Binding-site contacts:
Ligand atom C6 contacts residue ILE155 of chain 1.A at 3.8 Å (hydrophobic).
Ligand atom C5 contacts residue ASN188 of chain 1.A at 3.6 Å.
Ligand atom O3 contacts residue GLY153 of chain 1.A at 4.1 Å.
Ligand atom C1 contacts residue VAL154 of chain 1.A at 4.3 Å (hydrophobic).
Ligand atom O5 contacts residue ASN188 of chain 1.A at 2.3 Å (h-bond).
Ligand atom C1 contacts residue GLY153 of chain 1.A at 4.1 Å.
Ligand atom C8 contacts residue VAL154 of chain 1.A at 3.6 Å (hydrophobic).
Ligand atom C2 contacts residue GLY153 of chain 1.A at 3.6 Å.
Ligand atom O5 contacts residue ILE155 of chain 1.A at 4.3 Å.
Ligand atom C7 contacts residue GLY153 of chain 1.A at 3.7 Å.
Ligand atom C5 contacts residue ILE155 of chain 1.A at 4.1 Å (hydrophobic).
Ligand atom O7 contacts residue ASN188 of chain 1.A at 3.4 Å (h-bond).
Ligand atom N2 contacts residue GLY153 of chain 1.A at 2.8 Å (h-bond).
Ligand atom N2 contacts residue VAL154 of chain 1.A at 3.9 Å.
Ligand atom N2 contacts residue ASN188 of chain 1.A at 3.1 Å (h-bond).
Ligand atom C2 contacts residue ASN188 of chain 1.A at 2.6 Å.
Ligand atom C8 contacts residue GLY153 of chain 1.A at 3.8 Å.
Ligand atom C1 contacts residue ASN188 of chain 1.A at 1.4 Å.
Ligand atom C3 contacts residue GLY153 of chain 1.A at 3.6 Å.
Ligand atom C4 contacts residue ASN188 of chain 1.A at 4.3 Å.
Ligand atom C7 contacts residue VAL154 of chain 1.A at 4.0 Å (hydrophobic).
Ligand atom C7 contacts residue ASN188 of chain 1.A at 3.5 Å.
Ligand atom C3 contacts residue ASN188 of chain 1.A at 3.9 Å.
Ligand atom C8 contacts residue LEU186 of chain 1.A at 4.2 Å (hydrophobic).

The small molecule below binds the protein below.
Small molecule (SMILES): CC(=O)N[C@@H]1[C@@H](O)[C@H](O)[C@@H](CO)O[C@H]1O

Sequence of chain 1.A:
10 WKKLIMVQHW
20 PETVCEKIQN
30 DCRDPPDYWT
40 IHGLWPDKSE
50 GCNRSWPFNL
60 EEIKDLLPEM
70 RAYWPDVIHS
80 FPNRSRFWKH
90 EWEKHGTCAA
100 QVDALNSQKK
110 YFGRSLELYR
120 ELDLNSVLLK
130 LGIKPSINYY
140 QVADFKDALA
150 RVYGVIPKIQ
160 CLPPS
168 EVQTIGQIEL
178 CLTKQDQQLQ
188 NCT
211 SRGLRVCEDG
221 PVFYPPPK